Binding-site contacts:
Ligand atom PB contacts residue MG1 of chain 1.B at 3.6 Å.
Ligand atom O1G contacts residue MG1 of chain 1.B at 2.0 Å.
Ligand atom O2G contacts residue GLY159 of chain 1.A at 3.0 Å (h-bond).
Ligand atom O2' contacts residue GLU206 of chain 1.A at 3.5 Å (salt-bridge).
Ligand atom C5 contacts residue GLY288 of chain 1.A at 3.5 Å.
Ligand atom O1G contacts residue GLU133 of chain 1.A at 3.3 Å (salt-bridge).
Ligand atom O2B contacts residue ALA13 of chain 1.A at 3.5 Å (h-bond).
Ligand atom N3B contacts residue THR12 of chain 1.A at 3.0 Å (h-bond).
Ligand atom N3B contacts residue GLY158 of chain 1.A at 3.5 Å (h-bond).
Ligand atom O1A contacts residue GLY288 of chain 1.A at 2.8 Å (h-bond).
Ligand atom N3B contacts residue GLY11 of chain 1.A at 3.6 Å.
Ligand atom C6 contacts residue LEU291 of chain 1.A at 3.6 Å (hydrophobic).
Ligand atom O2G contacts residue GLY158 of chain 1.A at 2.9 Å (h-bond).
Ligand atom C4 contacts residue GLY288 of chain 1.A at 3.2 Å.
Ligand atom O2A contacts residue ASN14 of chain 1.A at 3.2 Å (h-bond).
Ligand atom O3A contacts residue GLY158 of chain 1.A at 3.2 Å (h-bond).
Ligand atom C8 contacts residue GLY288 of chain 1.A at 3.7 Å.
Ligand atom O3G contacts residue THR12 of chain 1.A at 3.5 Å (h-bond).
Ligand atom O5' contacts residue GLY288 of chain 1.A at 3.3 Å (h-bond).
Ligand atom PA contacts residue GLY288 of chain 1.A at 3.7 Å.
Ligand atom O3' contacts residue GLY181 of chain 1.A at 3.3 Å.
Ligand atom O2B contacts residue ASN14 of chain 1.A at 2.9 Å (h-bond).
Ligand atom N7 contacts residue LYS210 of chain 1.A at 3.6 Å.
Ligand atom N9 contacts residue GLY288 of chain 1.A at 3.3 Å (h-bond).
Ligand atom O2G contacts residue GLY157 of chain 1.A at 3.3 Å.
Ligand atom N3 contacts residue LYS209 of chain 1.A at 3.5 Å.
Ligand atom O4' contacts residue GLY289 of chain 1.A at 3.5 Å (h-bond).
Ligand atom N3 contacts residue GLY288 of chain 1.A at 3.6 Å.
Ligand atom O4' contacts residue GLY288 of chain 1.A at 3.2 Å.
Ligand atom O2A contacts residue LEU314 of chain 1.A at 3.6 Å.
Ligand atom O1B contacts residue MG1 of chain 1.B at 2.5 Å.
Ligand atom O2' contacts residue LYS209 of chain 1.A at 3.0 Å (salt-bridge).
Ligand atom O2G contacts residue THR160 of chain 1.A at 3.3 Å (h-bond).
Ligand atom O3A contacts residue GLY157 of chain 1.A at 3.2 Å.
Ligand atom C5' contacts residue GLY158 of chain 1.A at 3.7 Å.
Ligand atom O3' contacts residue LYS209 of chain 1.A at 3.5 Å (salt-bridge).
Ligand atom PG contacts residue MG1 of chain 1.B at 3.5 Å.
Ligand atom N6 contacts residue LEU291 of chain 1.A at 3.5 Å.
Ligand atom O3G contacts residue F901 of chain 1.D at 2.5 Å (h-bond).
Ligand atom O1A contacts residue GLY287 of chain 1.A at 3.3 Å.

This protein binds this small molecule.
Small molecule (SMILES): Nc1ncnc2c1ncn2[C@@H]1O[C@H](CO[P](=O)(O)O[P](=O)(O)NP(=O)(O)O)[C@@H](O)[C@H]1O

Sequence of chain 1.A:
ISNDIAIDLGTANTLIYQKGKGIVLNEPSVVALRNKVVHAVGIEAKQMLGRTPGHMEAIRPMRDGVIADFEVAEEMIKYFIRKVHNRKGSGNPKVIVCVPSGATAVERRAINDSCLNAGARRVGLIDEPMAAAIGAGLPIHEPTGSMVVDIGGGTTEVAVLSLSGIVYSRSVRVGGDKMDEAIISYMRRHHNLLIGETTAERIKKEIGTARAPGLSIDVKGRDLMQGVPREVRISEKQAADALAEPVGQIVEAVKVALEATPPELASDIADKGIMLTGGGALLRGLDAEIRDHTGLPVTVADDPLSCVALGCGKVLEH